Sequence of chain 1.A:
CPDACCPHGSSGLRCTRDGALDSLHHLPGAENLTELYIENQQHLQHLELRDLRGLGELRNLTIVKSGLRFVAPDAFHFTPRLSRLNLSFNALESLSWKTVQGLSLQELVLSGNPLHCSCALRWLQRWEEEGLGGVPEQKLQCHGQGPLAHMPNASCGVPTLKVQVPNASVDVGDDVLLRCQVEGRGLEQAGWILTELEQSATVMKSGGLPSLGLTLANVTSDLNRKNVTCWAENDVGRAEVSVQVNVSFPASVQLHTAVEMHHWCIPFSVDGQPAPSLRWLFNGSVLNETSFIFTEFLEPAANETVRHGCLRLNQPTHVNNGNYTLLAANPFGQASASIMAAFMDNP

Binding-site contacts:
Ligand atom C6 contacts residue ASN60 of chain 1.A at 4.2 Å.
Ligand atom C2 contacts residue ARG84 of chain 1.A at 4.1 Å.
Ligand atom C8 contacts residue ARG84 of chain 1.A at 3.3 Å.
Ligand atom O3 contacts residue ARG84 of chain 1.A at 3.9 Å.
Ligand atom O5 contacts residue ASN60 of chain 1.A at 2.4 Å (h-bond).
Ligand atom O7 contacts residue NAG1 of chain 1.J at 3.6 Å.
Ligand atom C7 contacts residue ASN60 of chain 1.A at 3.7 Å.
Ligand atom C1 contacts residue ASN60 of chain 1.A at 1.4 Å.
Ligand atom C1 contacts residue GLU35 of chain 1.A at 4.2 Å.
Ligand atom O3 contacts residue ASN60 of chain 1.A at 4.0 Å.
Ligand atom N2 contacts residue ASN60 of chain 1.A at 2.9 Å (h-bond).
Ligand atom C2 contacts residue ASN60 of chain 1.A at 2.4 Å.
Ligand atom O5 contacts residue GLU35 of chain 1.A at 3.4 Å (salt-bridge).
Ligand atom C5 contacts residue ASN60 of chain 1.A at 3.7 Å.
Ligand atom O7 contacts residue ASN60 of chain 1.A at 3.7 Å.
Ligand atom C6 contacts residue ARG59 of chain 1.A at 4.1 Å.
Ligand atom O6 contacts residue ARG59 of chain 1.A at 3.5 Å (salt-bridge).
Ligand atom C3 contacts residue ASN60 of chain 1.A at 3.8 Å.
Ligand atom C7 contacts residue ARG84 of chain 1.A at 4.1 Å.
Ligand atom O7 contacts residue ARG84 of chain 1.A at 4.1 Å.
Ligand atom C4 contacts residue ASN60 of chain 1.A at 4.3 Å.
Ligand atom C5 contacts residue GLU35 of chain 1.A at 4.4 Å.
Ligand atom C3 contacts residue ARG84 of chain 1.A at 4.1 Å.

A small-molecule ligand and the protein it binds are described below.
Small molecule (SMILES): CC(=O)N[C@H]1[C@@H](O[C@H]2[C@H](O)[C@@H](NC(C)=O)CO[C@@H]2CO)O[C@H](CO)[C@@H](O[C@H]2O[C@H](CO)[C@@H](O)[C@H](O)[C@@H]2O)[C@@H]1O